Sequence of chain 1.A:
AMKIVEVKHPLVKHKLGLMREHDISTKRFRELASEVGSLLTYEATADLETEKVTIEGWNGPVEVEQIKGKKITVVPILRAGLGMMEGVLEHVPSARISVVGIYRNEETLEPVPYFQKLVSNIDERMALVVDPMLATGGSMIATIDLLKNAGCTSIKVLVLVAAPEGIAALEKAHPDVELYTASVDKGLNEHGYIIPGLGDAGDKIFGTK

Sequence of chain 1.B:
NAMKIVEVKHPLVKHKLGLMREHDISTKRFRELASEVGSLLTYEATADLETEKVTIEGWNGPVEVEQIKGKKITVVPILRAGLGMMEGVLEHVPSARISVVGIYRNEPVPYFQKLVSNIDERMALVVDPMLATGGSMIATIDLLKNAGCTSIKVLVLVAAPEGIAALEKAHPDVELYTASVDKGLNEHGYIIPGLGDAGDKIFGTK

A protein and the small-molecule ligand that binds it are described below.
Small molecule (SMILES): OC[C@@]1(O)OC[C@@H](O)[C@@H](O)[C@@H]1O

Binding-site contacts:
Ligand atom O4 contacts residue BDF1 of chain 1.M at 3.3 Å (h-bond).
Ligand atom C5 contacts residue GLU45 of chain 1.A at 4.3 Å.
Ligand atom O1 contacts residue LYS10 of chain 1.A at 4.5 Å.
Ligand atom O1 contacts residue GLU8 of chain 1.A at 3.4 Å (salt-bridge).
Ligand atom O2 contacts residue GLU45 of chain 1.A at 3.7 Å.
Ligand atom C2 contacts residue LYS10 of chain 1.A at 4.0 Å.
Ligand atom O6 contacts residue LYS10 of chain 1.A at 3.4 Å (salt-bridge).
Ligand atom O5 contacts residue BDF1 of chain 1.M at 4.0 Å.
Ligand atom C6 contacts residue TYR44 of chain 1.B at 4.2 Å (hydrophobic).
Ligand atom C1 contacts residue GLU8 of chain 1.A at 3.1 Å.
Ligand atom C6 contacts residue BDF1 of chain 1.M at 3.2 Å.
Ligand atom C1 contacts residue LYS10 of chain 1.A at 3.3 Å.
Ligand atom C6 contacts residue HIS11 of chain 1.A at 3.9 Å.
Ligand atom C5 contacts residue HIS11 of chain 1.A at 4.4 Å.
Ligand atom O6 contacts residue GLU45 of chain 1.A at 3.8 Å.
Ligand atom C6 contacts residue GLU45 of chain 1.A at 3.1 Å.
Ligand atom O5 contacts residue LYS10 of chain 1.A at 4.0 Å.
Ligand atom O5 contacts residue HIS11 of chain 1.A at 3.5 Å.
Ligand atom C4 contacts residue BDF1 of chain 1.M at 3.3 Å.
Ligand atom C5 contacts residue BDF1 of chain 1.M at 3.0 Å.
Ligand atom C6 contacts residue VAL9 of chain 1.A at 4.4 Å (hydrophobic).
Ligand atom C2 contacts residue VAL9 of chain 1.A at 4.5 Å (hydrophobic).
Ligand atom C1 contacts residue VAL9 of chain 1.A at 3.7 Å (hydrophobic).
Ligand atom O6 contacts residue VAL9 of chain 1.A at 3.9 Å.
Ligand atom O6 contacts residue HIS11 of chain 1.A at 3.6 Å.